Sequence of chain 37.D:
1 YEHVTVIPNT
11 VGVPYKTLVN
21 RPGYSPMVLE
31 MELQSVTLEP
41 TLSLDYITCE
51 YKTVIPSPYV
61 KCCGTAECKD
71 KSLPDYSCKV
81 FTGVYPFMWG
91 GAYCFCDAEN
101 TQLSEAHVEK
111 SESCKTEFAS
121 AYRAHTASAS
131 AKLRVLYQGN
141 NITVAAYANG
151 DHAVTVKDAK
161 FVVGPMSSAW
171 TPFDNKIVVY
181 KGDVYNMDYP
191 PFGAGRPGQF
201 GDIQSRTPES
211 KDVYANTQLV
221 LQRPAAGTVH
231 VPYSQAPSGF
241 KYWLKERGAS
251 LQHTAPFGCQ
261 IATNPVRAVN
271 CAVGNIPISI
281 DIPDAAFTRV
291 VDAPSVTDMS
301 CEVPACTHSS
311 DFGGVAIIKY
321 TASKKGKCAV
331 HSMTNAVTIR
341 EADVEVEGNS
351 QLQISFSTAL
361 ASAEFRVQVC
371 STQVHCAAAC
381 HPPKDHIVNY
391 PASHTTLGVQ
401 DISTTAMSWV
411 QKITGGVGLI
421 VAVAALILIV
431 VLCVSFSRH

Sequence of chain 37.E:
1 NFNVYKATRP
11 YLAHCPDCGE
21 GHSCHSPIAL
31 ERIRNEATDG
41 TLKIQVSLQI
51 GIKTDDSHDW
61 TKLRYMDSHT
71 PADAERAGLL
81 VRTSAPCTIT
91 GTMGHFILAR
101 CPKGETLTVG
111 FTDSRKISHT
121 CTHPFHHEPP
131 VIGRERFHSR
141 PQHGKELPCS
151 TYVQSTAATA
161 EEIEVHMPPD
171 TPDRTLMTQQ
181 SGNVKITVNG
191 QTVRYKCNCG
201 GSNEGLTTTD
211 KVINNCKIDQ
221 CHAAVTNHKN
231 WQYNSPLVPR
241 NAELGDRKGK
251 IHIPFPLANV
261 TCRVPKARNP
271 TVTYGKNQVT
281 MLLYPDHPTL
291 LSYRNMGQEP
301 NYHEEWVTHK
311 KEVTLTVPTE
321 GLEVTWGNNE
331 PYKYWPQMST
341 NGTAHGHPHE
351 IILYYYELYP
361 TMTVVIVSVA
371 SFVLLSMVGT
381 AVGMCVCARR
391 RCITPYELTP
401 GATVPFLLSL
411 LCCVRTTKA

Binding-site contacts:
Ligand atom O7 contacts residue ASN259 of chain 37.E at 2.7 Å (h-bond).
Ligand atom C4 contacts residue ASN259 of chain 37.E at 4.1 Å.
Ligand atom O6 contacts residue ASN259 of chain 37.E at 4.4 Å.
Ligand atom O5 contacts residue ASN259 of chain 37.E at 2.3 Å (h-bond).
Ligand atom O7 contacts residue LYS181 of chain 37.D at 4.3 Å.
Ligand atom O6 contacts residue THR116 of chain 37.D at 3.2 Å (h-bond).
Ligand atom O6 contacts residue LYS115 of chain 37.D at 3.5 Å (salt-bridge).
Ligand atom C6 contacts residue LYS115 of chain 37.D at 4.3 Å.
Ligand atom C1 contacts residue ASN259 of chain 37.E at 1.4 Å.
Ligand atom O5 contacts residue THR116 of chain 37.D at 3.8 Å.
Ligand atom C2 contacts residue ASN259 of chain 37.E at 2.4 Å.
Ligand atom O7 contacts residue GLU117 of chain 37.D at 4.3 Å.
Ligand atom C5 contacts residue ASN259 of chain 37.E at 3.6 Å.
Ligand atom N2 contacts residue ASN259 of chain 37.E at 3.0 Å (h-bond).
Ligand atom C6 contacts residue THR116 of chain 37.D at 4.5 Å.
Ligand atom C7 contacts residue ASN259 of chain 37.E at 3.1 Å.
Ligand atom C8 contacts residue ASN259 of chain 37.E at 4.4 Å.
Ligand atom C3 contacts residue ASN259 of chain 37.E at 3.7 Å.

The small molecule below binds the protein below.
Small molecule (SMILES): CC(=O)N[C@@H]1[C@@H](O)[C@H](O)[C@@H](CO)O[C@H]1O